Binding-site contacts:
Ligand atom O3G contacts residue MG1 of chain 1.F at 2.1 Å.
Ligand atom O2B contacts residue GLY179 of chain 1.A at 3.4 Å.
Ligand atom PA contacts residue MG1 of chain 1.E at 3.4 Å.
Ligand atom O1B contacts residue ARG183 of chain 1.A at 2.9 Å (salt-bridge).
Ligand atom O3G contacts residue ASP190 of chain 1.A at 2.8 Å (salt-bridge).
Ligand atom N3 contacts residue ASP276 of chain 1.A at 3.5 Å.
Ligand atom PG contacts residue GLY189 of chain 1.A at 3.6 Å.
Ligand atom O3' contacts residue THR273 of chain 1.A at 3.2 Å (h-bond).
Ligand atom O1B contacts residue SER180 of chain 1.A at 3.7 Å.
Ligand atom PB contacts residue MG1 of chain 1.F at 3.2 Å.
Ligand atom O1A contacts residue ASP190 of chain 1.A at 3.1 Å (salt-bridge).
Ligand atom O2 contacts residue ASN279 of chain 1.A at 2.9 Å (h-bond).
Ligand atom O2G contacts residue MG1 of chain 1.F at 3.6 Å.
Ligand atom O1A contacts residue MG1 of chain 1.E at 2.4 Å.
Ligand atom PA contacts residue MG1 of chain 1.F at 3.2 Å.
Ligand atom O2B contacts residue ASP192 of chain 1.A at 3.1 Å (salt-bridge).
Ligand atom O3' contacts residue ARG183 of chain 1.A at 3.4 Å (salt-bridge).
Ligand atom C4' contacts residue PHE272 of chain 1.A at 3.5 Å (hydrophobic).
Ligand atom C5 contacts residue ASP276 of chain 1.A at 3.6 Å.
Ligand atom O2 contacts residue TYR271 of chain 1.A at 3.2 Å.
Ligand atom O1A contacts residue MG1 of chain 1.F at 2.1 Å.
Ligand atom O3A contacts residue MG1 of chain 1.F at 3.5 Å.
Ligand atom PG contacts residue MG1 of chain 1.F at 3.2 Å.
Ligand atom O2B contacts residue MG1 of chain 1.F at 2.1 Å.
Ligand atom O2B contacts residue SER180 of chain 1.A at 3.1 Å (h-bond).
Ligand atom O3' contacts residue PHE272 of chain 1.A at 3.7 Å.
Ligand atom O2G contacts residue GLY189 of chain 1.A at 2.8 Å (h-bond).
Ligand atom O1G contacts residue GLY189 of chain 1.A at 3.5 Å.
Ligand atom C2' contacts residue TYR271 of chain 1.A at 3.4 Å (hydrophobic).
Ligand atom C5' contacts residue ASP192 of chain 1.A at 3.6 Å.
Ligand atom C2' contacts residue ASN279 of chain 1.A at 3.5 Å.
Ligand atom O2G contacts residue SER188 of chain 1.A at 3.7 Å.
Ligand atom O3' contacts residue GLY274 of chain 1.A at 3.3 Å.
Ligand atom O2G contacts residue ARG149 of chain 1.A at 3.4 Å (salt-bridge).
Ligand atom O2G contacts residue SER180 of chain 1.A at 2.6 Å (h-bond).
Ligand atom C2' contacts residue GLY274 of chain 1.A at 3.5 Å.
Ligand atom O1A contacts residue ASP192 of chain 1.A at 2.9 Å (salt-bridge).
Ligand atom O2A contacts residue MG1 of chain 1.E at 3.7 Å.
Ligand atom C4 contacts residue ASP276 of chain 1.A at 3.4 Å.
Ligand atom C1' contacts residue TYR271 of chain 1.A at 3.6 Å (hydrophobic).

Sequence of chain 1.A:
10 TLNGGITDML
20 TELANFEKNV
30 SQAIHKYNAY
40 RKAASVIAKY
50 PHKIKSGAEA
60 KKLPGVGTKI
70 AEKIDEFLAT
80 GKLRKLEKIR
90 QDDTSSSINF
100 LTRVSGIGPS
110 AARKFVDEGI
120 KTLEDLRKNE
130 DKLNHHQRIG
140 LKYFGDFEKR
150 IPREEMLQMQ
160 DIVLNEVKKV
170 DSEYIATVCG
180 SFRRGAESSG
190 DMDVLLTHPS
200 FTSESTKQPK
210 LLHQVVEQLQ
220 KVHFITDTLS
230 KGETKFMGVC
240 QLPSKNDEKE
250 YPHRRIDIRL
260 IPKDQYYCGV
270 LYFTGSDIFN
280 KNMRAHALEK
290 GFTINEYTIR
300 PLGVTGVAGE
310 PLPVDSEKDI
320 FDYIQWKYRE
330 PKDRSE

This small molecule binds to this protein.
Small molecule (SMILES): Nc1ccn([C@H]2C[C@H](O)[C@@H](COP(=O)(O)OP(=O)(O)CP(=O)(O)O)O2)c(=O)n1